Binding-site contacts:
Ligand atom O24 contacts residue TYR83 of chain 3.A at 3.2 Å.
Ligand atom C27 contacts residue TYR83 of chain 3.A at 3.8 Å (hydrophobic).
Ligand atom C9 contacts residue THR85 of chain 3.A at 3.4 Å.
Ligand atom C23 contacts residue TYR83 of chain 3.A at 3.5 Å (hydrophobic).
Ligand atom C2 contacts residue GLY40 of chain 3.A at 3.8 Å.
Ligand atom C4 contacts residue ASP226 of chain 3.A at 3.6 Å.
Ligand atom N3 contacts residue ASP38 of chain 3.A at 2.8 Å (salt-bridge).
Ligand atom C1 contacts residue ASP38 of chain 3.A at 3.4 Å.
Ligand atom N3 contacts residue ASP226 of chain 3.A at 2.6 Å (salt-bridge).
Ligand atom N3 contacts residue GLY40 of chain 3.A at 3.9 Å.
Ligand atom C18 contacts residue PHE124 of chain 3.A at 3.9 Å (hydrophobic).
Ligand atom C29 contacts residue ARG82 of chain 3.A at 3.8 Å.
Ligand atom C4 contacts residue ASP38 of chain 3.A at 3.5 Å.
Ligand atom CL1 contacts residue PHE119 of chain 3.A at 3.5 Å.
Ligand atom C26 contacts residue GLY40 of chain 3.A at 3.9 Å.
Ligand atom O24 contacts residue SER84 of chain 3.A at 2.8 Å (h-bond).
Ligand atom C6 contacts residue ASP38 of chain 3.A at 3.8 Å.
Ligand atom C5 contacts residue ASP38 of chain 3.A at 3.5 Å.
Ligand atom C19 contacts residue GLN19 of chain 3.A at 3.6 Å.
Ligand atom C14 contacts residue VAL127 of chain 3.A at 3.8 Å (hydrophobic).
Ligand atom C29 contacts residue ILE137 of chain 3.A at 3.7 Å (hydrophobic).
Ligand atom N25 contacts residue GLY40 of chain 3.A at 3.1 Å (h-bond).
Ligand atom C20 contacts residue GLN19 of chain 3.A at 3.7 Å.
Ligand atom C6 contacts residue TYR83 of chain 3.A at 3.5 Å (hydrophobic).
Ligand atom C2 contacts residue ASP38 of chain 3.A at 3.7 Å.
Ligand atom C14 contacts residue ASP38 of chain 3.A at 3.8 Å.
Ligand atom C30 contacts residue GLY40 of chain 3.A at 3.6 Å.
Ligand atom C4 contacts residue ALA229 of chain 3.A at 3.9 Å (hydrophobic).
Ligand atom C16 contacts residue PHE124 of chain 3.A at 3.9 Å (hydrophobic).
Ligand atom C15 contacts residue TYR83 of chain 3.A at 3.7 Å (hydrophobic).
Ligand atom C17 contacts residue PHE124 of chain 3.A at 3.6 Å (hydrophobic).
Ligand atom C1 contacts residue GLY40 of chain 3.A at 3.9 Å.
Ligand atom C1 contacts residue TYR83 of chain 3.A at 3.7 Å (hydrophobic).
Ligand atom CL1 contacts residue PRO118 of chain 3.A at 3.7 Å.
Ligand atom O13 contacts residue THR85 of chain 3.A at 2.6 Å (h-bond).
Ligand atom N7 contacts residue GLY228 of chain 3.A at 3.9 Å.
Ligand atom C4 contacts residue GLY228 of chain 3.A at 3.5 Å.
Ligand atom C2 contacts residue ASP226 of chain 3.A at 3.1 Å.
Ligand atom C27 contacts residue ARG82 of chain 3.A at 3.4 Å.
Ligand atom C8 contacts residue THR85 of chain 3.A at 3.8 Å.

Sequence of chain 3.A:
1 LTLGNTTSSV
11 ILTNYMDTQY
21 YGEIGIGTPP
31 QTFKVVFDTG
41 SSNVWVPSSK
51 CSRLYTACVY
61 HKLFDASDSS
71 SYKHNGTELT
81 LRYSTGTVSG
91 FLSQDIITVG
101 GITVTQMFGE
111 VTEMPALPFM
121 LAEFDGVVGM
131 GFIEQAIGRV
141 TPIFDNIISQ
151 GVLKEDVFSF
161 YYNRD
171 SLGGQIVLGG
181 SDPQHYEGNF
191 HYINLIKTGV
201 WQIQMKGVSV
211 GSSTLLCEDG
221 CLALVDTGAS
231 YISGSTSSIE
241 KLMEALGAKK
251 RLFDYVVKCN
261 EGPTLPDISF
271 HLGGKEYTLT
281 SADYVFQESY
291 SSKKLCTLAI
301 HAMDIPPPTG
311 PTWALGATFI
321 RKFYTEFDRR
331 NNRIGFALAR

A protein and the small-molecule ligand that binds it are described below.
Small molecule (SMILES): CC(C)CCNC(=O)[C@@H]1CNC[C@H](N2CC(=O)N(c3ccccc3Cl)CC2(C)C)C1